A protein and the small-molecule ligand that binds it are described below.
Small molecule (SMILES): CCCCCCO[C@@H]1O[C@H](CO)[C@H](O)[C@H](O)[C@H]1O[C@@H]1O[C@@H](C)[C@@H](O)[C@@H](O)[C@@H]1O

Sequence of chain 1.A:
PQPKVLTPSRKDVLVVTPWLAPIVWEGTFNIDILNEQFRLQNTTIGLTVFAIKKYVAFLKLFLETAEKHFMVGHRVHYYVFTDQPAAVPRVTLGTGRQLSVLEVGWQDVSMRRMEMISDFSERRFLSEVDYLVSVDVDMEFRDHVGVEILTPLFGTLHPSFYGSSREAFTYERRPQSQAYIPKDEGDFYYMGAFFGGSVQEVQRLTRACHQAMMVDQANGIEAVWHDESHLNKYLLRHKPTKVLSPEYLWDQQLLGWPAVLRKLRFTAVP

Binding-site contacts:
Ligand atom C6 contacts residue HIS165 of chain 1.A at 4.1 Å.
Ligand atom O3 contacts residue MET198 of chain 1.A at 4.0 Å.
Ligand atom C4 contacts residue TRP232 of chain 1.A at 3.7 Å (hydrophobic).
Ligand atom C6 contacts residue THR177 of chain 1.A at 3.3 Å.
Ligand atom C2 contacts residue MET198 of chain 1.A at 4.1 Å (hydrophobic).
Ligand atom O5 contacts residue PHE168 of chain 1.A at 3.9 Å.
Ligand atom O4 contacts residue ASP258 of chain 1.A at 2.7 Å (salt-bridge).
Ligand atom C2' contacts residue SER167 of chain 1.A at 3.6 Å.
Ligand atom C5 contacts residue TRP232 of chain 1.A at 3.7 Å (hydrophobic).
Ligand atom O4 contacts residue MET198 of chain 1.A at 4.0 Å.
Ligand atom C5 contacts residue GLU235 of chain 1.A at 4.1 Å.
Ligand atom C1 contacts residue HIS165 of chain 1.A at 3.8 Å.
Ligand atom C6 contacts residue PHE168 of chain 1.A at 4.0 Å (hydrophobic).
Ligand atom C5 contacts residue HIS165 of chain 1.A at 3.9 Å.
Ligand atom C6 contacts residue TYR196 of chain 1.A at 3.8 Å (hydrophobic).
Ligand atom C6 contacts residue PRO166 of chain 1.A at 4.0 Å (hydrophobic).
Ligand atom O6 contacts residue THR177 of chain 1.A at 2.8 Å (h-bond).
Ligand atom O5 contacts residue HIS165 of chain 1.A at 3.1 Å (h-bond).
Ligand atom C3 contacts residue TRP232 of chain 1.A at 3.9 Å (hydrophobic).
Ligand atom C2 contacts residue HIS165 of chain 1.A at 3.8 Å.
Ligand atom C4' contacts residue LEU261 of chain 1.A at 3.8 Å (hydrophobic).
Ligand atom C6 contacts residue SER167 of chain 1.A at 3.9 Å.
Ligand atom O4 contacts residue HIS165 of chain 1.A at 2.8 Å (h-bond).
Ligand atom O6 contacts residue TRP232 of chain 1.A at 3.4 Å (h-bond).
Ligand atom C4 contacts residue LEU261 of chain 1.A at 4.0 Å (hydrophobic).
Ligand atom O1 contacts residue SER167 of chain 1.A at 3.8 Å.
Ligand atom C2' contacts residue LEU261 of chain 1.A at 4.0 Å (hydrophobic).
Ligand atom C6 contacts residue TRP232 of chain 1.A at 3.5 Å (hydrophobic).
Ligand atom O4 contacts residue GLU235 of chain 1.A at 2.7 Å (salt-bridge).
Ligand atom C6 contacts residue LEU261 of chain 1.A at 3.9 Å (hydrophobic).
Ligand atom C6 contacts residue GLU235 of chain 1.A at 3.6 Å.
Ligand atom C4 contacts residue GLU235 of chain 1.A at 3.5 Å.
Ligand atom O6 contacts residue PHE168 of chain 1.A at 3.4 Å.
Ligand atom C4 contacts residue ASP258 of chain 1.A at 3.4 Å.
Ligand atom C1' contacts residue SER167 of chain 1.A at 3.5 Å.
Ligand atom C4 contacts residue HIS165 of chain 1.A at 3.8 Å.
Ligand atom O5 contacts residue MET198 of chain 1.A at 3.2 Å.
Ligand atom O3 contacts residue ASP258 of chain 1.A at 4.1 Å.
Ligand atom C1 contacts residue MET198 of chain 1.A at 3.9 Å (hydrophobic).
Ligand atom O1 contacts residue HIS165 of chain 1.A at 3.6 Å.